A protein and the small-molecule ligand that binds it are described below.
Small molecule (SMILES): CC(C)n1ncc2cnc(Nc3cc([C@@H]4CCNC4)nc(N4CCC(F)(F)C4)n3)cc21

Sequence of chain 1.A:
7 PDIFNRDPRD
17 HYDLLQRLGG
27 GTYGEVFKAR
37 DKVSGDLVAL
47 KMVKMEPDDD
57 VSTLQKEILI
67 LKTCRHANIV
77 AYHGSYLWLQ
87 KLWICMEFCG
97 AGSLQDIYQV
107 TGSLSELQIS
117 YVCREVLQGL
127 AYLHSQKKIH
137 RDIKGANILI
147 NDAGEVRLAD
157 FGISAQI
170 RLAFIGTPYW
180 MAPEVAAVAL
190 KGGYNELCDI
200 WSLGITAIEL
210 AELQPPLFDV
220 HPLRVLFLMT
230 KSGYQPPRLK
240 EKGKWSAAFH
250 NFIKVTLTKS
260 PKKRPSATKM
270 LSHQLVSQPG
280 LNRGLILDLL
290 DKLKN

Binding-site contacts:
Ligand atom C7 contacts residue CYS95 of chain 1.A at 3.6 Å (hydrophobic).
Ligand atom C9 contacts residue LEU145 of chain 1.A at 3.7 Å (hydrophobic).
Ligand atom C21 contacts residue ASP102 of chain 1.A at 3.3 Å.
Ligand atom N8 contacts residue ALA45 of chain 1.A at 3.9 Å.
Ligand atom C31 contacts residue ALA97 of chain 1.A at 3.8 Å (hydrophobic).
Ligand atom N17 contacts residue ASP102 of chain 1.A at 3.9 Å.
Ligand atom F26 contacts residue LEU24 of chain 1.A at 3.4 Å.
Ligand atom C27 contacts residue ALA97 of chain 1.A at 3.8 Å (hydrophobic).
Ligand atom N12 contacts residue LEU145 of chain 1.A at 3.9 Å.
Ligand atom C16 contacts residue GLY98 of chain 1.A at 3.5 Å.
Ligand atom C10 contacts residue LEU145 of chain 1.A at 3.4 Å (hydrophobic).
Ligand atom C14 contacts residue CYS95 of chain 1.A at 3.5 Å (hydrophobic).
Ligand atom C15 contacts residue GLY98 of chain 1.A at 3.2 Å.
Ligand atom C5 contacts residue LEU145 of chain 1.A at 3.8 Å (hydrophobic).
Ligand atom N13 contacts residue CYS95 of chain 1.A at 2.8 Å (h-bond).
Ligand atom C9 contacts residue ALA45 of chain 1.A at 3.5 Å (hydrophobic).
Ligand atom C15 contacts residue CYS95 of chain 1.A at 3.3 Å (hydrophobic).
Ligand atom C1 contacts residue VAL32 of chain 1.A at 3.6 Å (hydrophobic).
Ligand atom C22 contacts residue LEU24 of chain 1.A at 3.9 Å (hydrophobic).
Ligand atom C21 contacts residue LEU24 of chain 1.A at 3.8 Å (hydrophobic).
Ligand atom N13 contacts residue PHE94 of chain 1.A at 3.5 Å.
Ligand atom C9 contacts residue CYS95 of chain 1.A at 3.3 Å (hydrophobic).
Ligand atom C11 contacts residue LEU145 of chain 1.A at 3.5 Å (hydrophobic).
Ligand atom C18 contacts residue LEU24 of chain 1.A at 3.7 Å (hydrophobic).
Ligand atom N8 contacts residue CYS95 of chain 1.A at 2.9 Å (h-bond).
Ligand atom C9 contacts residue GLU93 of chain 1.A at 3.3 Å.
Ligand atom C27 contacts residue GLY96 of chain 1.A at 3.5 Å.
Ligand atom F26 contacts residue GLY25 of chain 1.A at 3.3 Å.
Ligand atom N8 contacts residue PHE94 of chain 1.A at 3.7 Å.
Ligand atom C15 contacts residue GLY96 of chain 1.A at 3.9 Å.
Ligand atom N20 contacts residue LEU24 of chain 1.A at 3.4 Å.
Ligand atom F26 contacts residue VAL32 of chain 1.A at 3.7 Å.
Ligand atom C10 contacts residue ALA45 of chain 1.A at 3.5 Å (hydrophobic).
Ligand atom C11 contacts residue MET92 of chain 1.A at 3.8 Å (hydrophobic).
Ligand atom C28 contacts residue GLY96 of chain 1.A at 3.7 Å.
Ligand atom C24 contacts residue LEU24 of chain 1.A at 3.9 Å (hydrophobic).
Ligand atom C14 contacts residue GLY98 of chain 1.A at 3.6 Å.
Ligand atom N19 contacts residue LEU24 of chain 1.A at 3.3 Å.
Ligand atom N12 contacts residue MET92 of chain 1.A at 3.6 Å.
Ligand atom C14 contacts residue LEU24 of chain 1.A at 3.6 Å (hydrophobic).